Sequence of chain 1.B:
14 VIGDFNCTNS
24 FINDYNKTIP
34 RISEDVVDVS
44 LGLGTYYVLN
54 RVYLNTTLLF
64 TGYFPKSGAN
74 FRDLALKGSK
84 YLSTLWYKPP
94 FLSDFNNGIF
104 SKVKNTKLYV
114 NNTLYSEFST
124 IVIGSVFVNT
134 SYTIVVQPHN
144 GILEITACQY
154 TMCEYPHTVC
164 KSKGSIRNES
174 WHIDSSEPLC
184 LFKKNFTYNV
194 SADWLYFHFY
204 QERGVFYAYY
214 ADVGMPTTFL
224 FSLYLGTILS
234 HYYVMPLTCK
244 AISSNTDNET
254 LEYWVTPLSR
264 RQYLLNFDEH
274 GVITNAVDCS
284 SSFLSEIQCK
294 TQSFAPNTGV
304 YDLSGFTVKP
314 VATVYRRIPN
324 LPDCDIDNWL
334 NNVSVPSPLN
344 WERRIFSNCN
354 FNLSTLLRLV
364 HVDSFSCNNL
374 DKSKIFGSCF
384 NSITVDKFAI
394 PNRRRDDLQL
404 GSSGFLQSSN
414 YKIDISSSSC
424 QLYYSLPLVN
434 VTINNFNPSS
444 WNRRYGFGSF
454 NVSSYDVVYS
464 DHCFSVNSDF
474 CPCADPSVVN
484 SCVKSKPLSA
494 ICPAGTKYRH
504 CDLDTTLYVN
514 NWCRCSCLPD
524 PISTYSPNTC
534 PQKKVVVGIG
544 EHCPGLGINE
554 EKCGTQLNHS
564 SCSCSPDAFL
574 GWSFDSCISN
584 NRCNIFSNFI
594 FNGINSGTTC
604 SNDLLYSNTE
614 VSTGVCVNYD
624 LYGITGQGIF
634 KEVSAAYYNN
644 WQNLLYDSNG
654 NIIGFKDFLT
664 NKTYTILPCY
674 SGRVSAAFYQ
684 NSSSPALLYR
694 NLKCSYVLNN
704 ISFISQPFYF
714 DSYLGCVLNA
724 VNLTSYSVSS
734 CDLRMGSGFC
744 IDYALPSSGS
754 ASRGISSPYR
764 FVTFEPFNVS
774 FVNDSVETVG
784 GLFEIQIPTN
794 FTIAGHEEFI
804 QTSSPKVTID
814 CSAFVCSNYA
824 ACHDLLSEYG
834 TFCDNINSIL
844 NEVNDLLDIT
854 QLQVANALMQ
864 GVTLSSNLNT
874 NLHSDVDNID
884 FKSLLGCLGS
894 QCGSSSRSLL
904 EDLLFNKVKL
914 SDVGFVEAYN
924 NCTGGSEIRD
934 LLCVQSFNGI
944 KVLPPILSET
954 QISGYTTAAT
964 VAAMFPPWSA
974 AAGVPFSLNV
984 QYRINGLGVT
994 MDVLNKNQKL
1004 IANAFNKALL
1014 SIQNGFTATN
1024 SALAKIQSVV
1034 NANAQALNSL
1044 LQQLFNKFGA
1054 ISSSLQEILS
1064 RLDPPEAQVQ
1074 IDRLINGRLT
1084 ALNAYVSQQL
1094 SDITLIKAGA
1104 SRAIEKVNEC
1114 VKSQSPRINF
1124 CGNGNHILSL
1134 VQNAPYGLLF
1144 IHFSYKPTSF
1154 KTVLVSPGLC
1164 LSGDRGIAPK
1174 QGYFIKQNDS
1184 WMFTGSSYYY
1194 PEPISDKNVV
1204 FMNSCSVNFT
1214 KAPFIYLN

This small molecule binds to this protein.
Small molecule (SMILES): CC(=O)N[C@@H]1[C@@H](O)[C@H](O)[C@@H](CO)O[C@H]1O

Binding-site contacts:
Ligand atom C4 contacts residue ASN58 of chain 1.B at 4.3 Å.
Ligand atom N2 contacts residue ASN58 of chain 1.B at 2.8 Å (h-bond).
Ligand atom O5 contacts residue ASN58 of chain 1.B at 2.5 Å (h-bond).
Ligand atom C8 contacts residue GLU272 of chain 1.B at 3.3 Å.
Ligand atom C1 contacts residue ASN58 of chain 1.B at 1.4 Å.
Ligand atom C5 contacts residue ASN58 of chain 1.B at 3.7 Å.
Ligand atom C7 contacts residue GLU272 of chain 1.B at 4.0 Å.
Ligand atom C3 contacts residue ASN58 of chain 1.B at 3.8 Å.
Ligand atom C7 contacts residue ASN58 of chain 1.B at 3.9 Å.
Ligand atom N2 contacts residue GLU272 of chain 1.B at 3.9 Å.
Ligand atom O6 contacts residue ASN58 of chain 1.B at 3.7 Å.
Ligand atom C2 contacts residue ASN58 of chain 1.B at 2.5 Å.
Ligand atom C6 contacts residue ASN58 of chain 1.B at 4.3 Å.